Binding-site contacts:
Ligand atom C07 contacts residue HIS82 of chain 1.A at 3.6 Å.
Ligand atom O03 contacts residue THR168 of chain 1.A at 3.0 Å (h-bond).
Ligand atom C07 contacts residue SER167 of chain 1.A at 3.5 Å.
Ligand atom O04 contacts residue THR168 of chain 1.A at 2.8 Å (h-bond).
Ligand atom C05 contacts residue THR168 of chain 1.A at 3.6 Å.
Ligand atom C07 contacts residue THR110 of chain 1.A at 3.6 Å.
Ligand atom C06 contacts residue THR110 of chain 1.A at 3.3 Å.
Ligand atom C04 contacts residue SER167 of chain 1.A at 4.0 Å.
Ligand atom O04 contacts residue SER167 of chain 1.A at 2.8 Å (h-bond).
Ligand atom C10 contacts residue PRO164 of chain 1.A at 3.3 Å (hydrophobic).
Ligand atom C09 contacts residue VAL163 of chain 1.A at 3.6 Å (hydrophobic).
Ligand atom C06 contacts residue SER167 of chain 1.A at 3.9 Å.
Ligand atom O04 contacts residue GLY166 of chain 1.A at 3.2 Å.
Ligand atom O02 contacts residue SER108 of chain 1.A at 3.7 Å.
Ligand atom O03 contacts residue ASP209 of chain 1.A at 3.6 Å.
Ligand atom O02 contacts residue LEU109 of chain 1.A at 3.9 Å.
Ligand atom O01 contacts residue ARG115 of chain 1.A at 2.8 Å (salt-bridge).
Ligand atom C01 contacts residue HIS82 of chain 1.A at 3.6 Å.
Ligand atom O01 contacts residue SER167 of chain 1.A at 2.7 Å (h-bond).
Ligand atom N01 contacts residue SER108 of chain 1.A at 2.9 Å (h-bond).
Ligand atom N01 contacts residue TYR239 of chain 1.A at 4.0 Å.
Ligand atom C05 contacts residue SER167 of chain 1.A at 3.5 Å.
Ligand atom C10 contacts residue GLY166 of chain 1.A at 3.6 Å.
Ligand atom O01 contacts residue GLY166 of chain 1.A at 3.6 Å.
Ligand atom O02 contacts residue HIS82 of chain 1.A at 3.3 Å.
Ligand atom C02 contacts residue TYR208 of chain 1.A at 3.4 Å (hydrophobic).
Ligand atom O01 contacts residue HIS82 of chain 1.A at 3.8 Å.
Ligand atom C03 contacts residue SER167 of chain 1.A at 4.1 Å.
Ligand atom C02 contacts residue HIS82 of chain 1.A at 3.9 Å.
Ligand atom C08 contacts residue VAL163 of chain 1.A at 4.0 Å (hydrophobic).
Ligand atom C04 contacts residue HIS82 of chain 1.A at 4.0 Å.
Ligand atom N01 contacts residue THR110 of chain 1.A at 2.8 Å (h-bond).
Ligand atom C07 contacts residue ARG115 of chain 1.A at 3.4 Å.
Ligand atom C08 contacts residue TYR208 of chain 1.A at 3.3 Å (hydrophobic).
Ligand atom O02 contacts residue ARG115 of chain 1.A at 2.8 Å (salt-bridge).
Ligand atom C09 contacts residue HIS82 of chain 1.A at 4.0 Å.
Ligand atom N01 contacts residue HIS82 of chain 1.A at 3.8 Å.
Ligand atom O02 contacts residue THR110 of chain 1.A at 2.9 Å (h-bond).
Ligand atom C10 contacts residue ASN165 of chain 1.A at 3.9 Å.
Ligand atom C04 contacts residue GLY166 of chain 1.A at 3.5 Å.

Sequence of chain 1.A:
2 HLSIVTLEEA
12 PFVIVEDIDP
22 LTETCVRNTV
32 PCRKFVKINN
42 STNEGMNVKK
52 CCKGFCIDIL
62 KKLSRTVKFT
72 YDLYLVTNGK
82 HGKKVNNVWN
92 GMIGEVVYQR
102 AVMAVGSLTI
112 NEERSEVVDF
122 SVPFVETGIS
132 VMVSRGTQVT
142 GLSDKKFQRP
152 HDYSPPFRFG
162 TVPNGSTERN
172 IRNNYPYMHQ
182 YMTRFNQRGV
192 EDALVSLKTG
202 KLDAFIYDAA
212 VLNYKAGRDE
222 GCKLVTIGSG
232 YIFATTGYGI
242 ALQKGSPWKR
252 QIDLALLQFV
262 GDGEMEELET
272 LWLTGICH

A small-molecule ligand and the protein it binds are described below.
Small molecule (SMILES): CCCC[C@]1(C(=O)O)C[C@H]1[C@H](N)C(=O)O